Sequence of chain 1.A:
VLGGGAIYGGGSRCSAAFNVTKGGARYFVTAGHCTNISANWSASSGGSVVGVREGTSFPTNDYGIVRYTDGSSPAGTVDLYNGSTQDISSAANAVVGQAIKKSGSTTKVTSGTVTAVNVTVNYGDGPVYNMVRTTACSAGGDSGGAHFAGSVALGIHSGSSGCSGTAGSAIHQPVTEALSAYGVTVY

The small molecule below binds the protein below.
Small molecule (SMILES): C[C@H](NC(=O)OC(C)(C)C)C(=O)N[C@@H](C)C(=O)N1CCC[C@H]1C(=O)N[C@@H](CCC(=O)O)C(=O)O

Binding-site contacts:
Ligand atom CB contacts residue HIS33 of chain 1.A at 3.6 Å.
Ligand atom CB contacts residue ALA139 of chain 1.A at 3.7 Å (hydrophobic).
Ligand atom N contacts residue TYR123 of chain 1.A at 3.6 Å.
Ligand atom N contacts residue SER160 of chain 1.A at 3.0 Å (h-bond).
Ligand atom C contacts residue SER160 of chain 1.A at 3.7 Å.
Ligand atom O contacts residue SER160 of chain 1.A at 3.2 Å (h-bond).
Ligand atom CD contacts residue TYR123 of chain 1.A at 3.8 Å (hydrophobic).
Ligand atom C contacts residue TYR123 of chain 1.A at 3.5 Å (hydrophobic).
Ligand atom CA contacts residue TYR123 of chain 1.A at 3.8 Å (hydrophobic).
Ligand atom CB contacts residue SER143 of chain 1.A at 3.5 Å.
Ligand atom OE2 contacts residue ALA139 of chain 1.A at 3.8 Å.
Ligand atom OE2 contacts residue SER160 of chain 1.A at 2.7 Å (h-bond).
Ligand atom OE1 contacts residue GLY159 of chain 1.A at 3.6 Å.
Ligand atom OE2 contacts residue SER138 of chain 1.A at 3.8 Å.
Ligand atom CD contacts residue SER138 of chain 1.A at 3.6 Å.
Ligand atom O contacts residue SER143 of chain 1.A at 3.3 Å.
Ligand atom OE1 contacts residue HIS157 of chain 1.A at 2.8 Å (h-bond).
Ligand atom OE1 contacts residue SER160 of chain 1.A at 3.6 Å (h-bond).
Ligand atom C contacts residue HIS33 of chain 1.A at 3.7 Å.
Ligand atom CA contacts residue SER158 of chain 1.A at 3.5 Å.
Ligand atom O contacts residue TYR123 of chain 1.A at 3.7 Å.
Ligand atom CA contacts residue SER143 of chain 1.A at 3.4 Å.
Ligand atom N contacts residue SER143 of chain 1.A at 3.2 Å (h-bond).
Ligand atom C contacts residue GLY141 of chain 1.A at 3.7 Å.
Ligand atom C contacts residue SER158 of chain 1.A at 3.8 Å.
Ligand atom O2 contacts residue SER161 of chain 1.A at 3.4 Å.
Ligand atom C contacts residue SER143 of chain 1.A at 3.1 Å.
Ligand atom OXT contacts residue GLY141 of chain 1.A at 2.7 Å (h-bond).
Ligand atom OE1 contacts residue SER138 of chain 1.A at 2.8 Å (h-bond).
Ligand atom N contacts residue SER158 of chain 1.A at 3.2 Å (h-bond).
Ligand atom OXT contacts residue GLY140 of chain 1.A at 3.6 Å.
Ligand atom O contacts residue GLY159 of chain 1.A at 3.2 Å.
Ligand atom O contacts residue HIS33 of chain 1.A at 2.8 Å (h-bond).
Ligand atom OE1 contacts residue ALA139 of chain 1.A at 3.7 Å.
Ligand atom N contacts residue HIS33 of chain 1.A at 3.6 Å.
Ligand atom CA contacts residue SER160 of chain 1.A at 3.4 Å.
Ligand atom N contacts residue TYR123 of chain 1.A at 3.7 Å.
Ligand atom OXT contacts residue ASP142 of chain 1.A at 3.4 Å (salt-bridge).
Ligand atom OXT contacts residue SER143 of chain 1.A at 3.0 Å (h-bond).
Ligand atom CD contacts residue SER160 of chain 1.A at 3.5 Å.